Sequence of chain 1.E:
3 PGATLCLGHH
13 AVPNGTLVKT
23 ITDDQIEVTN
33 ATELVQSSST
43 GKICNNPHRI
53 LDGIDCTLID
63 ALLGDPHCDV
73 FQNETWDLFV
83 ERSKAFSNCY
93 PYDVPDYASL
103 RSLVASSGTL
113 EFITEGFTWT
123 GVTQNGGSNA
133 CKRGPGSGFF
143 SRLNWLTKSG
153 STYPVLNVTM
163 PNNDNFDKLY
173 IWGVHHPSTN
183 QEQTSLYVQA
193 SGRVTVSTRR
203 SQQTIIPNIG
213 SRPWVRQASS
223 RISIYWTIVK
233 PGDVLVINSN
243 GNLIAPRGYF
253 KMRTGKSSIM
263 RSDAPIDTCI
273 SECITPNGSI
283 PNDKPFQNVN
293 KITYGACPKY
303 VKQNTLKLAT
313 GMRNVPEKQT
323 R

A protein and the small-molecule ligand that binds it are described below.
Small molecule (SMILES): CC(=O)N[C@H]1[C@H](O[C@H]2[C@H](O)[C@@H](NC(C)=O)CO[C@@H]2CO)O[C@H](CO)[C@@H](O[C@@H]2O[C@H](CO)[C@@H](O)[C@H](O[C@H]3O[C@H](CO)[C@@H](O)[C@H](O)[C@@H]3O)[C@@H]2O)[C@@H]1O

Binding-site contacts:
Ligand atom O7 contacts residue ASN159 of chain 1.E at 3.6 Å (h-bond).
Ligand atom C1 contacts residue ASN159 of chain 1.E at 1.4 Å.
Ligand atom C2 contacts residue ASN159 of chain 1.E at 2.6 Å.
Ligand atom C6 contacts residue THR161 of chain 1.E at 3.6 Å.
Ligand atom C8 contacts residue VAL236 of chain 1.E at 4.4 Å (hydrophobic).
Ligand atom C7 contacts residue ASN159 of chain 1.E at 3.6 Å.
Ligand atom N2 contacts residue ASN159 of chain 1.E at 3.1 Å (h-bond).
Ligand atom O5 contacts residue ASN159 of chain 1.E at 2.3 Å (h-bond).
Ligand atom C4 contacts residue ASN159 of chain 1.E at 4.3 Å.
Ligand atom C8 contacts residue THR161 of chain 1.E at 4.0 Å.
Ligand atom C6 contacts residue VAL238 of chain 1.E at 4.4 Å (hydrophobic).
Ligand atom O6 contacts residue THR161 of chain 1.E at 3.2 Å.
Ligand atom C3 contacts residue ASN159 of chain 1.E at 3.9 Å.
Ligand atom C5 contacts residue ASN159 of chain 1.E at 3.6 Å.